The protein below binds the small molecule below.
Small molecule (SMILES): C[C@H](CCC(=O)NCCS(=O)(=O)O)[C@H]1CC[C@H]2[C@@H]3[C@H](O)C[C@@H]4C[C@H](O)CC[C@]4(C)[C@H]3C[C@H](O)[C@]12C

Sequence of chain 1.B:
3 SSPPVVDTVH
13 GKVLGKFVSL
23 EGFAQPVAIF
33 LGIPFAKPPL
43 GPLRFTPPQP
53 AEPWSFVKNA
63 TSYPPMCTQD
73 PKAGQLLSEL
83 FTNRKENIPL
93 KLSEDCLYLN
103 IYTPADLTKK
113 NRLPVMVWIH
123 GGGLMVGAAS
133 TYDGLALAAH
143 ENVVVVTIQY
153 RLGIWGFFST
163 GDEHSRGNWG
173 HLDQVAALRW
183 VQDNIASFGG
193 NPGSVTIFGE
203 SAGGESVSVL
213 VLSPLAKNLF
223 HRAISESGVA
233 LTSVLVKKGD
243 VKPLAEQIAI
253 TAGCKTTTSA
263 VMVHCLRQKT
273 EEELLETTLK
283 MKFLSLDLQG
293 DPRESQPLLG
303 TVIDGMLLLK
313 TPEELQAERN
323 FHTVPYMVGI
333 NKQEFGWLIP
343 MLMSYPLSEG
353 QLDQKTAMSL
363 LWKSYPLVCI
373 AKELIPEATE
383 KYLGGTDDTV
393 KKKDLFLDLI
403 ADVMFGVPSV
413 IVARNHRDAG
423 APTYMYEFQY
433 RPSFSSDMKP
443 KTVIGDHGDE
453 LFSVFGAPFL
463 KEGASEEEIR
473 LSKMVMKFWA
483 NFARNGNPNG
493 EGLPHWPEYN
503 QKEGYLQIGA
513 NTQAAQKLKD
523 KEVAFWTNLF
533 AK

Binding-site contacts:
Ligand atom C11 contacts residue LEU349 of chain 1.B at 3.3 Å (hydrophobic).
Ligand atom C19 contacts residue LEU349 of chain 1.B at 2.9 Å (hydrophobic).
Ligand atom C1 contacts residue LEU349 of chain 1.B at 4.1 Å (hydrophobic).
Ligand atom C12 contacts residue SER350 of chain 1.B at 4.2 Å.
Ligand atom C19 contacts residue GLY352 of chain 1.B at 3.5 Å.
Ligand atom C5 contacts residue LYS395 of chain 1.B at 4.3 Å.
Ligand atom O3 contacts residue GLY338 of chain 1.B at 3.2 Å (h-bond).
Ligand atom O12 contacts residue TRP339 of chain 1.B at 3.8 Å.
Ligand atom C2 contacts residue LEU399 of chain 1.B at 4.3 Å (hydrophobic).
Ligand atom C3 contacts residue LYS395 of chain 1.B at 3.6 Å.
Ligand atom C3 contacts residue GLY338 of chain 1.B at 3.8 Å.
Ligand atom O1S contacts residue SER350 of chain 1.B at 3.5 Å (h-bond).
Ligand atom C2 contacts residue LYS395 of chain 1.B at 3.7 Å.
Ligand atom C4 contacts residue LYS395 of chain 1.B at 3.1 Å.
Ligand atom C18 contacts residue SER350 of chain 1.B at 3.5 Å.
Ligand atom C9 contacts residue SER350 of chain 1.B at 4.3 Å.
Ligand atom C11 contacts residue SER350 of chain 1.B at 3.4 Å.
Ligand atom O3 contacts residue LEU399 of chain 1.B at 4.3 Å.
Ligand atom O3 contacts residue VAL445 of chain 1.B at 3.8 Å.
Ligand atom O3 contacts residue PRO442 of chain 1.B at 4.2 Å.
Ligand atom C2 contacts residue GLY338 of chain 1.B at 3.9 Å.
Ligand atom C10 contacts residue LEU349 of chain 1.B at 3.9 Å (hydrophobic).
Ligand atom C4 contacts residue PRO442 of chain 1.B at 4.4 Å (hydrophobic).
Ligand atom O3 contacts residue ASP396 of chain 1.B at 4.4 Å.
Ligand atom C3 contacts residue PRO442 of chain 1.B at 4.2 Å (hydrophobic).
Ligand atom C9 contacts residue LEU349 of chain 1.B at 3.9 Å (hydrophobic).
Ligand atom O2S contacts residue SER350 of chain 1.B at 4.4 Å.
Ligand atom C19 contacts residue LYS395 of chain 1.B at 3.6 Å.
Ligand atom O3 contacts residue LYS395 of chain 1.B at 3.7 Å.
Ligand atom C13 contacts residue SER350 of chain 1.B at 4.4 Å.